Binding-site contacts:
Ligand atom O1 contacts residue GLY129 of chain 2.A at 2.8 Å (h-bond).
Ligand atom O4 contacts residue HIS453 of chain 1.A at 2.8 Å (h-bond).
Ligand atom C1 contacts residue GLY129 of chain 2.A at 3.6 Å.
Ligand atom O3P contacts residue ARG447 of chain 1.A at 3.0 Å (salt-bridge).
Ligand atom O1A contacts residue SER128 of chain 2.A at 2.6 Å (h-bond).
Ligand atom O3 contacts residue ASN188 of chain 2.A at 3.1 Å (h-bond).
Ligand atom O2 contacts residue GLU191 of chain 2.A at 2.6 Å (salt-bridge).
Ligand atom C1 contacts residue ILE367 of chain 2.A at 3.4 Å (hydrophobic).
Ligand atom O1 contacts residue SER128 of chain 2.A at 3.4 Å.
Ligand atom C2 contacts residue GLU191 of chain 2.A at 3.6 Å.
Ligand atom O1 contacts residue GLY130 of chain 2.A at 3.0 Å (h-bond).
Ligand atom C4 contacts residue HIS453 of chain 1.A at 3.7 Å.
Ligand atom O2P contacts residue TYR192 of chain 2.A at 2.3 Å (h-bond).
Ligand atom C6 contacts residue ASN188 of chain 2.A at 3.2 Å.
Ligand atom O3 contacts residue ASN102 of chain 2.A at 2.8 Å (h-bond).
Ligand atom O1P contacts residue ARG447 of chain 1.A at 2.8 Å (salt-bridge).
Ligand atom C3 contacts residue ASN102 of chain 2.A at 3.7 Å.
Ligand atom C5 contacts residue ASN102 of chain 2.A at 3.4 Å.
Ligand atom O3P contacts residue LYS262 of chain 2.A at 3.5 Å.
Ligand atom C4 contacts residue ASN102 of chain 2.A at 3.8 Å.
Ligand atom O1A contacts residue GLU191 of chain 2.A at 3.6 Å (salt-bridge).
Ligand atom O1A contacts residue LYS184 of chain 2.A at 2.9 Å (salt-bridge).
Ligand atom C1 contacts residue LYS184 of chain 2.A at 3.3 Å.
Ligand atom O1A contacts residue HIS187 of chain 2.A at 3.3 Å.
Ligand atom C3 contacts residue LYS184 of chain 2.A at 3.6 Å.
Ligand atom O2P contacts residue LYS262 of chain 2.A at 3.1 Å (salt-bridge).
Ligand atom C1 contacts residue SER128 of chain 2.A at 3.6 Å.
Ligand atom O3 contacts residue LYS184 of chain 2.A at 2.7 Å (salt-bridge).
Ligand atom O1A contacts residue ILE367 of chain 2.A at 3.4 Å.
Ligand atom O1A contacts residue GLY129 of chain 2.A at 3.7 Å.
Ligand atom O4 contacts residue PHE450 of chain 1.A at 3.3 Å.
Ligand atom P contacts residue TYR192 of chain 2.A at 3.6 Å.
Ligand atom O5 contacts residue HIS453 of chain 1.A at 3.0 Å.
Ligand atom O1P contacts residue ARG289 of chain 2.A at 2.7 Å (salt-bridge).
Ligand atom O2 contacts residue ASN188 of chain 2.A at 3.1 Å (h-bond).
Ligand atom O6 contacts residue GLU191 of chain 2.A at 3.8 Å.
Ligand atom O1 contacts residue ILE367 of chain 2.A at 3.6 Å.
Ligand atom O1A contacts residue ASN188 of chain 2.A at 3.5 Å (h-bond).
Ligand atom O1P contacts residue TYR192 of chain 2.A at 3.6 Å.
Ligand atom O1 contacts residue LYS184 of chain 2.A at 3.8 Å.

The small molecule below binds the protein below.
Small molecule (SMILES): O=C(O)[C@H](O)[C@@H](O)[C@H](O)[C@H](O)COP(=O)(O)O

Sequence of chain 2.A:
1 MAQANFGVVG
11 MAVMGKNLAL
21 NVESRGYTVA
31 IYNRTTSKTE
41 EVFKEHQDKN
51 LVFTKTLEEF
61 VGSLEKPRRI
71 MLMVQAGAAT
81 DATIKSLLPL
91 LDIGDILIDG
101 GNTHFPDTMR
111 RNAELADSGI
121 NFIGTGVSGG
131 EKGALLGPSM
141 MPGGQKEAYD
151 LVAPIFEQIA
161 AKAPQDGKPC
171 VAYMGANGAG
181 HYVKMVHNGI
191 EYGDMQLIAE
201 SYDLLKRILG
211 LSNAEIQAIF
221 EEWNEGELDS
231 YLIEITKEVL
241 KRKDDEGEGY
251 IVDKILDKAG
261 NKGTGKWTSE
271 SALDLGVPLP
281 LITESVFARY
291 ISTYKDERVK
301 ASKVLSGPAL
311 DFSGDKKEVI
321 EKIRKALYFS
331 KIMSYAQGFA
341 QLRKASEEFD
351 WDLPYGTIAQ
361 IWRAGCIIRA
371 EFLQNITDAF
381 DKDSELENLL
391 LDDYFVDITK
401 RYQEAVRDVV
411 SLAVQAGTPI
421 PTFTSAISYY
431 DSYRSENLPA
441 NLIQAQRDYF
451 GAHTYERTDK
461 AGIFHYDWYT

Sequence of chain 1.A:
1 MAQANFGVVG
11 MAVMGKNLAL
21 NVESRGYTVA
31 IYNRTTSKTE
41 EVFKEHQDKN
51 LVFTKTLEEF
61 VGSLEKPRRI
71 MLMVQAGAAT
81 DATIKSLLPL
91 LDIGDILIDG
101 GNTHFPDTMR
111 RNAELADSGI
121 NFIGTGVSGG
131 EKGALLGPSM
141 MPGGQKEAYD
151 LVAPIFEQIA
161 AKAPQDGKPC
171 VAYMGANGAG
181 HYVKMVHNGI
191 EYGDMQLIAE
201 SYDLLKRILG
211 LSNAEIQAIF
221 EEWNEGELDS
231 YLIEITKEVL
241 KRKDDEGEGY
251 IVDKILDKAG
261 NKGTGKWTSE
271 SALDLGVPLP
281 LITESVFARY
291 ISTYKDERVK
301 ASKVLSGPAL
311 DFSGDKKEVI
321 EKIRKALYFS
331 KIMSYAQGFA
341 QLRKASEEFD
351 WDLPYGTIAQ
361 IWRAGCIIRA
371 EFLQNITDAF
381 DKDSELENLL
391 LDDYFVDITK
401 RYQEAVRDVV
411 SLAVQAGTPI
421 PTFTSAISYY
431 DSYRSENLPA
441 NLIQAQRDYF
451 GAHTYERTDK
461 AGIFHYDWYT